Binding-site contacts:
Ligand atom C4 contacts residue HIS104 of chain 3.C at 4.0 Å.
Ligand atom C2 contacts residue HIS104 of chain 3.C at 4.2 Å.
Ligand atom C5 contacts residue HIS104 of chain 3.C at 3.4 Å.
Ligand atom O4 contacts residue HIS104 of chain 3.C at 3.8 Å.
Ligand atom O5 contacts residue ASN154 of chain 3.A at 2.3 Å (h-bond).
Ligand atom C1 contacts residue HIS104 of chain 3.C at 3.5 Å.
Ligand atom C6 contacts residue HIS104 of chain 3.C at 3.8 Å.
Ligand atom O6 contacts residue HIS104 of chain 3.C at 3.6 Å.
Ligand atom C2 contacts residue ASN154 of chain 3.A at 2.5 Å.
Ligand atom O7 contacts residue ASN154 of chain 3.A at 3.2 Å (h-bond).
Ligand atom O5 contacts residue HIS104 of chain 3.C at 3.7 Å.
Ligand atom C1 contacts residue ASN154 of chain 3.A at 1.4 Å.
Ligand atom C4 contacts residue ASN154 of chain 3.A at 4.2 Å.
Ligand atom C3 contacts residue ASN154 of chain 3.A at 3.8 Å.
Ligand atom C3 contacts residue HIS104 of chain 3.C at 3.7 Å.
Ligand atom C5 contacts residue ASN154 of chain 3.A at 3.6 Å.
Ligand atom N2 contacts residue ASN154 of chain 3.A at 3.0 Å (h-bond).
Ligand atom C7 contacts residue ASN154 of chain 3.A at 3.5 Å.

Sequence of chain 3.A:
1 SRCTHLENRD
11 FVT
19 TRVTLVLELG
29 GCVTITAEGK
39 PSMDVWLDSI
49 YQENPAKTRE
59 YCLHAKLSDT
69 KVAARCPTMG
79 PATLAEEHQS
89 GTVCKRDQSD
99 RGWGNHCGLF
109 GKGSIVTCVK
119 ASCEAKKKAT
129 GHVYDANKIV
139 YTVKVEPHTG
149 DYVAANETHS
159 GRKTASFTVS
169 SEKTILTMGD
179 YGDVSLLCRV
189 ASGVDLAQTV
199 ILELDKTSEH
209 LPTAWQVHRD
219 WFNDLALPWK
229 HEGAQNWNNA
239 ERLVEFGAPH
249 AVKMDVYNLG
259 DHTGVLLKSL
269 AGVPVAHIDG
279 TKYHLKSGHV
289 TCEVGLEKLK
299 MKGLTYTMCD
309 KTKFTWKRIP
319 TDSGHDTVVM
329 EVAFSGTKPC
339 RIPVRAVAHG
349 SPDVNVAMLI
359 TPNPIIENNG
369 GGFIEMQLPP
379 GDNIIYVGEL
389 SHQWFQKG

Sequence of chain 3.C:
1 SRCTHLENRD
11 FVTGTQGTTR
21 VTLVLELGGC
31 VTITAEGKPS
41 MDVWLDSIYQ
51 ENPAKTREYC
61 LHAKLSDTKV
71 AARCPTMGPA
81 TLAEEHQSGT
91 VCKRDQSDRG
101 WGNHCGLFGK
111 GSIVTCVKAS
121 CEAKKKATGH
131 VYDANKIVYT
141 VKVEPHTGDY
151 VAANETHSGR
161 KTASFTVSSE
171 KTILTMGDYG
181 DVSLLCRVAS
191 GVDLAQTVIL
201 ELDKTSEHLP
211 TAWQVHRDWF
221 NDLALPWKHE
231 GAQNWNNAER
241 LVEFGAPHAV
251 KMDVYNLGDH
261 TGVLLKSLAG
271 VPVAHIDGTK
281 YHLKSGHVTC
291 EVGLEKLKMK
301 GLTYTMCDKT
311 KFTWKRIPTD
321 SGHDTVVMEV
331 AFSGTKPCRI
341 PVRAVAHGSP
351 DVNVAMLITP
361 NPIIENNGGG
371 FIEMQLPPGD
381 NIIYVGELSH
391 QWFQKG

The protein below binds the small molecule below.
Small molecule (SMILES): CC(=O)N[C@@H]1[C@@H](O)[C@H](O)[C@@H](CO)O[C@H]1O